Sequence of chain 1.C:
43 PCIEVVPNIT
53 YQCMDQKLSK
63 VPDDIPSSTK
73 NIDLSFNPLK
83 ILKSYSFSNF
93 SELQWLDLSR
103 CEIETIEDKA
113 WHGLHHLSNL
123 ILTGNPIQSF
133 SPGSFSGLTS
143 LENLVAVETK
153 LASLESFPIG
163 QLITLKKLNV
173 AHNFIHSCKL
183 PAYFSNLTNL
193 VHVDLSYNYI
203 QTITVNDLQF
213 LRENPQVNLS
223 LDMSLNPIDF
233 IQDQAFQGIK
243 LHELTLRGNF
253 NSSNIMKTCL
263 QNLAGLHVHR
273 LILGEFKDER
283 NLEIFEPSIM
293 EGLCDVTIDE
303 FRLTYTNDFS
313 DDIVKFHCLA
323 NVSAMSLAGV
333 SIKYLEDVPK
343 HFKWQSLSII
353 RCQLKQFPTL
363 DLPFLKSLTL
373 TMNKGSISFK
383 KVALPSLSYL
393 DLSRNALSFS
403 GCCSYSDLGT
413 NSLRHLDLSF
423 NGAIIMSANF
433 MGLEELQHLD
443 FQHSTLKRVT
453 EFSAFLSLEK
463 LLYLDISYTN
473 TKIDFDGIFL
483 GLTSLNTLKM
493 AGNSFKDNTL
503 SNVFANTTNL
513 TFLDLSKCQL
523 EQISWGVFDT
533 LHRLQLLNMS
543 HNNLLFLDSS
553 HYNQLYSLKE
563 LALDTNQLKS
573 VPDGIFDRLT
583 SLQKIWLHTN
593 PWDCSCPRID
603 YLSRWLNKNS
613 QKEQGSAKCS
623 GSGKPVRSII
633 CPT

Binding-site contacts:
Ligand atom C6 contacts residue SER518 of chain 1.C at 3.9 Å.
Ligand atom O5 contacts residue SER542 of chain 1.C at 3.4 Å (h-bond).
Ligand atom C5 contacts residue ASN540 of chain 1.C at 3.7 Å.
Ligand atom C6 contacts residue LYS519 of chain 1.C at 4.2 Å.
Ligand atom C7 contacts residue ASN540 of chain 1.C at 3.5 Å.
Ligand atom N2 contacts residue ALA564 of chain 1.C at 4.4 Å.
Ligand atom C8 contacts residue GLU562 of chain 1.C at 3.7 Å.
Ligand atom C6 contacts residue HIS543 of chain 1.C at 4.0 Å.
Ligand atom O7 contacts residue LEU538 of chain 1.C at 4.5 Å.
Ligand atom C7 contacts residue LYS519 of chain 1.C at 4.0 Å.
Ligand atom C6 contacts residue SER542 of chain 1.C at 4.2 Å.
Ligand atom C4 contacts residue ASN540 of chain 1.C at 4.2 Å.
Ligand atom C8 contacts residue TYR470 of chain 1.C at 4.2 Å (hydrophobic).
Ligand atom C5 contacts residue SER542 of chain 1.C at 3.7 Å.
Ligand atom O5 contacts residue ASN540 of chain 1.C at 2.4 Å (h-bond).
Ligand atom O5 contacts residue SER518 of chain 1.C at 3.5 Å (h-bond).
Ligand atom C5 contacts residue HIS543 of chain 1.C at 4.4 Å.
Ligand atom O6 contacts residue SER518 of chain 1.C at 3.0 Å (h-bond).
Ligand atom O7 contacts residue LYS519 of chain 1.C at 3.8 Å.
Ligand atom O6 contacts residue LYS519 of chain 1.C at 4.2 Å.
Ligand atom C2 contacts residue ASN540 of chain 1.C at 2.4 Å.
Ligand atom O7 contacts residue ASN540 of chain 1.C at 3.9 Å.
Ligand atom N2 contacts residue ASN540 of chain 1.C at 2.8 Å (h-bond).
Ligand atom C1 contacts residue ASN540 of chain 1.C at 1.4 Å.
Ligand atom C1 contacts residue SER542 of chain 1.C at 3.5 Å.
Ligand atom O6 contacts residue TYR470 of chain 1.C at 4.5 Å.
Ligand atom C5 contacts residue SER518 of chain 1.C at 4.4 Å.
Ligand atom C1 contacts residue SER518 of chain 1.C at 4.5 Å.
Ligand atom C8 contacts residue LYS519 of chain 1.C at 3.2 Å.
Ligand atom C8 contacts residue LEU538 of chain 1.C at 4.2 Å (hydrophobic).
Ligand atom C3 contacts residue ASN540 of chain 1.C at 3.7 Å.
Ligand atom C8 contacts residue TRP588 of chain 1.C at 3.5 Å (hydrophobic).

This protein binds this small molecule.
Small molecule (SMILES): CC(=O)N[C@H]1[C@H](O[C@H]2[C@H](O)[C@@H](NC(C)=O)CO[C@@H]2CO)O[C@H](CO)[C@@H](O)[C@@H]1O